Sequence of chain 1.A:
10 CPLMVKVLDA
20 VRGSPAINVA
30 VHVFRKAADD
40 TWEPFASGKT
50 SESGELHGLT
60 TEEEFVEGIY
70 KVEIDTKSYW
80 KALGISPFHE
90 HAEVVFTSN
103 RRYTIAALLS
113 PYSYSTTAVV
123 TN

Binding-site contacts:
Ligand atom CAF contacts residue LEU17 of chain 2.A at 3.7 Å (hydrophobic).
Ligand atom CAF contacts residue 1FL1 of chain 2.C at 3.2 Å.
Ligand atom OAB contacts residue SER117 of chain 2.A at 3.5 Å (h-bond).
Ligand atom CAN contacts residue ALA108 of chain 1.A at 3.5 Å (hydrophobic).
Ligand atom CAO contacts residue 1FL1 of chain 2.C at 2.5 Å.
Ligand atom FAT contacts residue ALA108 of chain 1.A at 3.2 Å.
Ligand atom OAD contacts residue SER117 of chain 2.A at 3.4 Å.
Ligand atom CAN contacts residue 1FL1 of chain 2.C at 3.3 Å.
Ligand atom OAB contacts residue 1FL1 of chain 2.C at 2.9 Å.
Ligand atom OAB contacts residue ALA108 of chain 2.A at 2.9 Å (h-bond).
Ligand atom CAJ contacts residue 1FL1 of chain 2.C at 1.1 Å.
Ligand atom CAM contacts residue 1FL1 of chain 2.C at 3.7 Å.
Ligand atom CAR contacts residue LEU110 of chain 2.A at 3.8 Å (hydrophobic).
Ligand atom CAQ contacts residue THR119 of chain 1.A at 3.5 Å.
Ligand atom CAC contacts residue SER117 of chain 2.A at 3.7 Å.
Ligand atom OAL contacts residue 1FL1 of chain 2.C at 1.5 Å (h-bond).
Ligand atom CAH contacts residue 1FL1 of chain 2.C at 1.9 Å.
Ligand atom FAT contacts residue THR119 of chain 1.A at 3.2 Å.
Ligand atom CAM contacts residue ALA108 of chain 1.A at 3.8 Å (hydrophobic).
Ligand atom CAI contacts residue 1FL1 of chain 2.C at 1.7 Å.
Ligand atom OAB contacts residue LEU110 of chain 2.A at 3.4 Å (h-bond).
Ligand atom CAM contacts residue LEU17 of chain 2.A at 3.7 Å (hydrophobic).
Ligand atom CAO contacts residue LEU17 of chain 2.A at 3.8 Å (hydrophobic).
Ligand atom CAR contacts residue THR119 of chain 1.A at 3.6 Å.
Ligand atom CAC contacts residue THR119 of chain 2.A at 3.3 Å.
Ligand atom CAC contacts residue 1FL1 of chain 2.C at 2.0 Å.
Ligand atom CAK contacts residue 1FL1 of chain 2.C at 0.9 Å.
Ligand atom OAD contacts residue THR119 of chain 2.A at 2.6 Å (h-bond).
Ligand atom CAR contacts residue 1FL1 of chain 2.C at 1.1 Å.
Ligand atom CAH contacts residue LEU17 of chain 2.A at 3.5 Å (hydrophobic).
Ligand atom OAL contacts residue SER117 of chain 2.A at 3.3 Å.
Ligand atom CAQ contacts residue 1FL1 of chain 2.C at 1.5 Å.
Ligand atom FAE contacts residue LYS15 of chain 2.A at 3.6 Å.
Ligand atom OAB contacts residue ALA109 of chain 2.A at 3.1 Å (h-bond).
Ligand atom CAP contacts residue 1FL1 of chain 2.C at 2.0 Å.
Ligand atom OAL contacts residue LEU110 of chain 1.A at 3.7 Å.
Ligand atom OAD contacts residue 1FL1 of chain 2.C at 2.2 Å.
Ligand atom CAG contacts residue 1FL1 of chain 2.C at 2.4 Å.
Ligand atom CAG contacts residue LEU17 of chain 2.A at 3.5 Å (hydrophobic).
Ligand atom OAD contacts residue THR118 of chain 2.A at 3.4 Å (h-bond).

A protein and the small-molecule ligand that binds it are described below.
Small molecule (SMILES): O=C(O)c1cc(-c2ccc(F)cc2F)ccc1O

Sequence of chain 2.B:
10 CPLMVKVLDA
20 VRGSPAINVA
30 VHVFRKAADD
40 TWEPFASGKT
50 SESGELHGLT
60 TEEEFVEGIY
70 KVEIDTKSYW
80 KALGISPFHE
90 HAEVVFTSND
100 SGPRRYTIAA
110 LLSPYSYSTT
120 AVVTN

Sequence of chain 2.A:
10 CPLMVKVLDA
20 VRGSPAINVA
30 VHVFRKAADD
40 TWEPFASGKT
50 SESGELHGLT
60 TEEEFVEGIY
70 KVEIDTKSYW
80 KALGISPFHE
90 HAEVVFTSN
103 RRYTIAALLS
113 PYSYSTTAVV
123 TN